This small molecule binds to this protein.
Small molecule (SMILES): Nc1ncnc2c1ncn2[C@@H]1O[C@H](CO[P](=O)(O)O[P](=O)(O)CP(=O)(O)O)[C@@H](O)[C@H]1O

Binding-site contacts:
Ligand atom O4' contacts residue ILE38 of chain 1.A at 3.6 Å.
Ligand atom N3 contacts residue PHE240 of chain 1.A at 3.6 Å.
Ligand atom C5 contacts residue PHE240 of chain 1.A at 3.7 Å (hydrophobic).
Ligand atom O2A contacts residue ILE249 of chain 1.A at 3.8 Å.
Ligand atom O4' contacts residue VAL46 of chain 1.A at 3.8 Å.
Ligand atom O3A contacts residue LYS61 of chain 1.A at 3.8 Å.
Ligand atom O2B contacts residue ASN44 of chain 1.A at 3.3 Å (h-bond).
Ligand atom O2G contacts residue GLU252 of chain 1.A at 3.4 Å (salt-bridge).
Ligand atom C6 contacts residue GLU115 of chain 1.A at 3.8 Å.
Ligand atom N6 contacts residue MET114 of chain 1.A at 3.7 Å.
Ligand atom O3' contacts residue ASP40 of chain 1.A at 3.4 Å (salt-bridge).
Ligand atom O2B contacts residue ASP250 of chain 1.A at 2.8 Å (salt-bridge).
Ligand atom C2' contacts residue PHE240 of chain 1.A at 3.6 Å (hydrophobic).
Ligand atom C8 contacts residue VAL46 of chain 1.A at 3.7 Å (hydrophobic).
Ligand atom N9 contacts residue VAL46 of chain 1.A at 3.7 Å.
Ligand atom O2B contacts residue MG1 of chain 1.C at 2.1 Å.
Ligand atom C6 contacts residue ILE59 of chain 1.A at 3.5 Å (hydrophobic).
Ligand atom C4 contacts residue PHE240 of chain 1.A at 3.5 Å (hydrophobic).
Ligand atom N1 contacts residue ILE59 of chain 1.A at 3.4 Å.
Ligand atom O1G contacts residue MG1 of chain 1.C at 3.4 Å.
Ligand atom C2 contacts residue LEU117 of chain 1.A at 3.4 Å (hydrophobic).
Ligand atom O3' contacts residue ILE122 of chain 1.A at 3.5 Å.
Ligand atom C2 contacts residue SER118 of chain 1.A at 3.4 Å.
Ligand atom C2 contacts residue ASP116 of chain 1.A at 3.6 Å.
Ligand atom C5' contacts residue ASP40 of chain 1.A at 3.6 Å.
Ligand atom O2B contacts residue LYS61 of chain 1.A at 3.0 Å (salt-bridge).
Ligand atom C3B contacts residue MG1 of chain 1.C at 3.5 Å.
Ligand atom C6 contacts residue LEU117 of chain 1.A at 3.7 Å (hydrophobic).
Ligand atom N1 contacts residue LEU117 of chain 1.A at 2.7 Å (h-bond).
Ligand atom O1A contacts residue LYS61 of chain 1.A at 3.0 Å (salt-bridge).
Ligand atom C4' contacts residue ASP40 of chain 1.A at 3.8 Å.
Ligand atom N6 contacts residue GLU115 of chain 1.A at 2.9 Å (salt-bridge).
Ligand atom PG contacts residue MG1 of chain 1.C at 3.0 Å.
Ligand atom O1B contacts residue ASN44 of chain 1.A at 2.9 Å (h-bond).
Ligand atom N1 contacts residue ASP116 of chain 1.A at 3.7 Å.
Ligand atom O2G contacts residue ASP250 of chain 1.A at 2.8 Å (salt-bridge).
Ligand atom O2G contacts residue MG1 of chain 1.C at 2.1 Å.
Ligand atom N6 contacts residue ILE59 of chain 1.A at 3.8 Å.
Ligand atom PB contacts residue ASN44 of chain 1.A at 3.7 Å.
Ligand atom PB contacts residue MG1 of chain 1.C at 3.2 Å.

Sequence of chain 1.A:
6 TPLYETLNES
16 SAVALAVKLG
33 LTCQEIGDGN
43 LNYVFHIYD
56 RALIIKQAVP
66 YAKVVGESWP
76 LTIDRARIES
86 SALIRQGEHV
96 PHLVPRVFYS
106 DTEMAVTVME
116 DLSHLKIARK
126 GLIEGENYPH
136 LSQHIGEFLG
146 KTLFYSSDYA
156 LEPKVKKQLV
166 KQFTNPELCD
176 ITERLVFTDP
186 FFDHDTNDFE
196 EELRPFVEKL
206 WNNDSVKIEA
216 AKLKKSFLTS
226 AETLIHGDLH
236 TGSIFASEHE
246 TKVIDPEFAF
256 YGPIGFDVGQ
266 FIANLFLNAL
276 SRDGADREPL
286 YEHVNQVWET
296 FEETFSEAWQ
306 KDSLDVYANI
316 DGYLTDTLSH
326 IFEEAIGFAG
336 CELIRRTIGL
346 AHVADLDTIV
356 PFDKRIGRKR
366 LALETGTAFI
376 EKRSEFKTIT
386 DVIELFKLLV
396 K